The small molecule below binds the protein below.
Small molecule (SMILES): CC(=O)N[C@@H]1[C@@H](O)[C@H](O)[C@@H](CO)O[C@H]1O

Binding-site contacts:
Ligand atom C2 contacts residue ASN133 of chain 1.E at 2.5 Å.
Ligand atom C7 contacts residue LEU152 of chain 1.E at 4.5 Å (hydrophobic).
Ligand atom C7 contacts residue ASN133 of chain 1.E at 3.2 Å.
Ligand atom C3 contacts residue ASN133 of chain 1.E at 3.8 Å.
Ligand atom C3 contacts residue TYR150 of chain 1.E at 3.9 Å (hydrophobic).
Ligand atom C4 contacts residue ASN133 of chain 1.E at 4.2 Å.
Ligand atom O5 contacts residue ASN133 of chain 1.E at 2.4 Å (h-bond).
Ligand atom O6 contacts residue TYR150 of chain 1.E at 3.9 Å.
Ligand atom C1 contacts residue TYR150 of chain 1.E at 3.8 Å (hydrophobic).
Ligand atom N2 contacts residue ASN133 of chain 1.E at 2.9 Å (h-bond).
Ligand atom C8 contacts residue ASP299 of chain 1.E at 4.1 Å.
Ligand atom C2 contacts residue TYR150 of chain 1.E at 4.3 Å (hydrophobic).
Ligand atom C8 contacts residue ASN133 of chain 1.E at 4.4 Å.
Ligand atom C8 contacts residue LEU152 of chain 1.E at 4.3 Å (hydrophobic).
Ligand atom O5 contacts residue TYR150 of chain 1.E at 4.3 Å.
Ligand atom C5 contacts residue TYR150 of chain 1.E at 4.0 Å (hydrophobic).
Ligand atom O7 contacts residue ASN133 of chain 1.E at 3.1 Å (h-bond).
Ligand atom C1 contacts residue ASN133 of chain 1.E at 1.4 Å.
Ligand atom O6 contacts residue SER135 of chain 1.E at 4.4 Å.
Ligand atom N2 contacts residue TYR150 of chain 1.E at 4.3 Å.
Ligand atom C5 contacts residue ASN133 of chain 1.E at 3.6 Å.

Sequence of chain 1.E:
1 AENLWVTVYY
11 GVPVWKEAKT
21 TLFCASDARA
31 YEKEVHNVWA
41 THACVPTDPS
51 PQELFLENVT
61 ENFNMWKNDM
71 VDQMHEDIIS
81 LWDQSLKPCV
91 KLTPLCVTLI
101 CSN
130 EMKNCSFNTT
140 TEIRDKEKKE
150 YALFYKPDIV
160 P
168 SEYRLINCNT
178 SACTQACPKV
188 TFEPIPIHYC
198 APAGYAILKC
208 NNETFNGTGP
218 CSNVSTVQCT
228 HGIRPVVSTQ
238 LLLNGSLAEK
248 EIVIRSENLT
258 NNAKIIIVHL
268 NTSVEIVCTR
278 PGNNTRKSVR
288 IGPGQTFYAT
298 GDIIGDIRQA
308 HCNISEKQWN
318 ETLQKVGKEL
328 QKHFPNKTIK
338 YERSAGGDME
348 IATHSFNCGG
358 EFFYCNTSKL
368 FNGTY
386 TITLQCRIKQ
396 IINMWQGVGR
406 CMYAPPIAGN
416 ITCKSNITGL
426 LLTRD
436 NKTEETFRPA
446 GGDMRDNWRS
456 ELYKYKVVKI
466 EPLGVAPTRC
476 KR